Sequence of chain 1.A:
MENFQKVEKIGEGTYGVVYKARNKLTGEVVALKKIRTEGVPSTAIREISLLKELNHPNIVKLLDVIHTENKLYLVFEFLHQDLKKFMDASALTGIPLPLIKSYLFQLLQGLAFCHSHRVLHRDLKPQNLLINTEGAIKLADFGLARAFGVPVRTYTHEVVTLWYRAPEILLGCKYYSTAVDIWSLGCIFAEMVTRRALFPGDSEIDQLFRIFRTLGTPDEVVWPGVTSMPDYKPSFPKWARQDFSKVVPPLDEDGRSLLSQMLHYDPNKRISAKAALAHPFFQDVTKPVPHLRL

Binding-site contacts:
Ligand atom N02 contacts residue LEU142 of chain 1.A at 3.5 Å.
Ligand atom O19 contacts residue GLU89 of chain 1.A at 3.7 Å.
Ligand atom N03 contacts residue LYS97 of chain 1.A at 3.6 Å.
Ligand atom N02 contacts residue GLU89 of chain 1.A at 2.9 Å (salt-bridge).
Ligand atom O19 contacts residue PHE90 of chain 1.A at 3.5 Å.
Ligand atom O21 contacts residue LYS41 of chain 1.A at 3.9 Å.
Ligand atom C13 contacts residue ALA39 of chain 1.A at 3.4 Å (hydrophobic).
Ligand atom N02 contacts residue VAL72 of chain 1.A at 3.9 Å.
Ligand atom C14 contacts residue LEU91 of chain 1.A at 3.2 Å (hydrophobic).
Ligand atom N01 contacts residue LEU91 of chain 1.A at 3.0 Å (h-bond).
Ligand atom C13 contacts residue GLU89 of chain 1.A at 3.8 Å.
Ligand atom O19 contacts residue ALA39 of chain 1.A at 3.7 Å.
Ligand atom C12 contacts residue VAL26 of chain 1.A at 3.5 Å (hydrophobic).
Ligand atom C18 contacts residue LEU91 of chain 1.A at 3.5 Å (hydrophobic).
Ligand atom C18 contacts residue PHE90 of chain 1.A at 3.9 Å (hydrophobic).
Ligand atom C16 contacts residue LYS97 of chain 1.A at 3.8 Å.
Ligand atom N02 contacts residue ALA39 of chain 1.A at 3.5 Å.
Ligand atom N03 contacts residue ILE18 of chain 1.A at 3.5 Å.
Ligand atom C10 contacts residue ILE18 of chain 1.A at 3.5 Å (hydrophobic).
Ligand atom O19 contacts residue LEU142 of chain 1.A at 3.9 Å.
Ligand atom C13 contacts residue LEU142 of chain 1.A at 3.4 Å (hydrophobic).
Ligand atom C08 contacts residue ALA39 of chain 1.A at 3.7 Å (hydrophobic).
Ligand atom C11 contacts residue ILE18 of chain 1.A at 3.7 Å (hydrophobic).
Ligand atom O19 contacts residue LEU91 of chain 1.A at 3.0 Å (h-bond).
Ligand atom N01 contacts residue LEU142 of chain 1.A at 3.9 Å.
Ligand atom N02 contacts residue PHE88 of chain 1.A at 3.8 Å.
Ligand atom N04 contacts residue HIS92 of chain 1.A at 3.7 Å.
Ligand atom N05 contacts residue VAL26 of chain 1.A at 3.3 Å.
Ligand atom C18 contacts residue HIS92 of chain 1.A at 3.4 Å.
Ligand atom N06 contacts residue GLU16 of chain 1.A at 3.4 Å (salt-bridge).
Ligand atom O21 contacts residue PHE88 of chain 1.A at 3.7 Å.
Ligand atom C15 contacts residue HIS92 of chain 1.A at 3.8 Å.
Ligand atom C17 contacts residue ILE18 of chain 1.A at 3.7 Å (hydrophobic).
Ligand atom CL22 contacts residue ILE18 of chain 1.A at 3.5 Å.
Ligand atom C15 contacts residue LEU91 of chain 1.A at 3.8 Å (hydrophobic).
Ligand atom C07 contacts residue ALA39 of chain 1.A at 3.5 Å (hydrophobic).
Ligand atom C16 contacts residue ILE18 of chain 1.A at 3.6 Å (hydrophobic).
Ligand atom O20 contacts residue VAL26 of chain 1.A at 2.9 Å.
Ligand atom C08 contacts residue LEU142 of chain 1.A at 3.7 Å (hydrophobic).
Ligand atom O21 contacts residue VAL26 of chain 1.A at 3.6 Å.

The protein below binds the small molecule below.
Small molecule (SMILES): NC(=O)c1cc([N+](=O)[O-])c(Cl)cc1NCc1cnc(N)nc1